Binding-site contacts:
Ligand atom NE1 contacts residue ALA44 of chain 1.E at 3.8 Å.
Ligand atom CA contacts residue THR28 of chain 1.D at 3.3 Å.
Ligand atom OXT contacts residue THR47 of chain 1.E at 2.6 Å (h-bond).
Ligand atom N contacts residue ASP27 of chain 1.D at 3.3 Å (salt-bridge).
Ligand atom N contacts residue ARG24 of chain 1.D at 3.9 Å.
Ligand atom OXT contacts residue HIS49 of chain 1.E at 3.9 Å.
Ligand atom O contacts residue SER51 of chain 1.D at 2.7 Å (h-bond).
Ligand atom O contacts residue ARG24 of chain 1.D at 3.4 Å.
Ligand atom OXT contacts residue GLY25 of chain 1.D at 3.9 Å.
Ligand atom CE2 contacts residue GLN45 of chain 1.E at 3.9 Å.
Ligand atom O contacts residue GLY25 of chain 1.D at 3.0 Å (h-bond).
Ligand atom CZ2 contacts residue ILE53 of chain 1.E at 3.8 Å (hydrophobic).
Ligand atom OXT contacts residue THR50 of chain 1.E at 2.8 Å (h-bond).
Ligand atom CH2 contacts residue GLY21 of chain 1.E at 3.5 Å.
Ligand atom C contacts residue THR50 of chain 1.E at 3.9 Å.
Ligand atom N contacts residue GLY25 of chain 1.D at 2.7 Å (h-bond).
Ligand atom CG contacts residue SER51 of chain 1.D at 3.8 Å.
Ligand atom CZ2 contacts residue ALA44 of chain 1.E at 4.0 Å (hydrophobic).
Ligand atom CA contacts residue GLY25 of chain 1.D at 3.5 Å.
Ligand atom CB contacts residue THR23 of chain 1.D at 3.6 Å.
Ligand atom NE1 contacts residue GLN45 of chain 1.E at 2.8 Å (h-bond).
Ligand atom C contacts residue THR47 of chain 1.E at 3.4 Å.
Ligand atom CD1 contacts residue SER51 of chain 1.D at 3.4 Å.
Ligand atom N contacts residue THR28 of chain 1.D at 2.9 Å (h-bond).
Ligand atom CB contacts residue SER51 of chain 1.D at 3.4 Å.
Ligand atom CD2 contacts residue THR50 of chain 1.E at 4.0 Å.
Ligand atom C contacts residue GLY25 of chain 1.D at 3.4 Å.
Ligand atom CB contacts residue THR28 of chain 1.D at 3.7 Å.
Ligand atom O contacts residue THR23 of chain 1.D at 3.9 Å.
Ligand atom CD1 contacts residue GLN45 of chain 1.E at 3.5 Å.
Ligand atom CZ2 contacts residue THR50 of chain 1.E at 3.8 Å.
Ligand atom CD1 contacts residue THR47 of chain 1.E at 3.7 Å.
Ligand atom CE3 contacts residue HIS32 of chain 1.E at 3.8 Å.
Ligand atom CZ3 contacts residue HIS32 of chain 1.E at 3.9 Å.
Ligand atom CA contacts residue THR23 of chain 1.D at 3.7 Å.
Ligand atom CZ3 contacts residue GLY21 of chain 1.E at 3.6 Å.
Ligand atom C contacts residue SER51 of chain 1.D at 3.5 Å.
Ligand atom O contacts residue THR47 of chain 1.E at 3.6 Å.
Ligand atom CA contacts residue SER51 of chain 1.D at 4.0 Å.
Ligand atom N contacts residue THR23 of chain 1.D at 2.8 Å (h-bond).

Sequence of chain 1.D:
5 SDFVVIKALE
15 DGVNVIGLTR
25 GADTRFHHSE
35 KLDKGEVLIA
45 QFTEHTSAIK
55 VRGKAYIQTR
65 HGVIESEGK

Sequence of chain 1.E:
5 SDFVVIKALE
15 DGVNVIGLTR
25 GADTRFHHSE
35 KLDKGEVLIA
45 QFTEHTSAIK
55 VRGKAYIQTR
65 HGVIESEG

This small molecule binds to this protein.
Small molecule (SMILES): N[C@@H](Cc1c[nH]c2ccccc12)C(=O)O